Binding-site contacts:
Ligand atom O3A contacts residue ARG94 of chain 1.B at 3.6 Å (salt-bridge).
Ligand atom N2 contacts residue TYR262 of chain 1.B at 3.6 Å (h-bond).
Ligand atom O3G contacts residue LYS200 of chain 1.B at 2.9 Å (salt-bridge).
Ligand atom O1G contacts residue ARG254 of chain 1.B at 2.9 Å (salt-bridge).
Ligand atom C3' contacts residue TYR203 of chain 1.B at 3.6 Å (hydrophobic).
Ligand atom O3A contacts residue ASP199 of chain 1.B at 3.2 Å (salt-bridge).
Ligand atom O2A contacts residue HIS121 of chain 1.B at 3.5 Å (h-bond).
Ligand atom PB contacts residue MG1 of chain 1.L at 3.3 Å.
Ligand atom O6 contacts residue TYR262 of chain 1.B at 3.6 Å (h-bond).
Ligand atom O2A contacts residue HIS98 of chain 1.B at 3.5 Å (h-bond).
Ligand atom C6 contacts residue GLN263 of chain 1.B at 3.5 Å.
Ligand atom O2G contacts residue ARG254 of chain 1.B at 3.2 Å (salt-bridge).
Ligand atom O5' contacts residue HIS103 of chain 1.B at 3.1 Å.
Ligand atom PA contacts residue HIS103 of chain 1.B at 3.4 Å.
Ligand atom C8 contacts residue HIS103 of chain 1.B at 3.0 Å.
Ligand atom C3' contacts residue ASP207 of chain 1.B at 3.4 Å.
Ligand atom O4' contacts residue ARG52 of chain 1.B at 3.3 Å (salt-bridge).
Ligand atom O1G contacts residue TYR203 of chain 1.B at 2.5 Å (h-bond).
Ligand atom N1 contacts residue TYR262 of chain 1.B at 2.7 Å (h-bond).
Ligand atom C5' contacts residue TYR203 of chain 1.B at 3.2 Å (hydrophobic).
Ligand atom PG contacts residue MG1 of chain 1.L at 3.6 Å.
Ligand atom O1A contacts residue ASP199 of chain 1.B at 3.5 Å (salt-bridge).
Ligand atom C1' contacts residue HIS103 of chain 1.B at 3.6 Å.
Ligand atom O1B contacts residue ARG94 of chain 1.B at 3.3 Å (salt-bridge).
Ligand atom N2 contacts residue LEU38 of chain 1.B at 2.8 Å (h-bond).
Ligand atom O6 contacts residue GLN263 of chain 1.B at 2.9 Å (h-bond).
Ligand atom O2B contacts residue HIS103 of chain 1.B at 3.5 Å (h-bond).
Ligand atom C6 contacts residue TYR262 of chain 1.B at 3.3 Å (hydrophobic).
Ligand atom O3G contacts residue MG1 of chain 1.L at 2.5 Å.
Ligand atom O4' contacts residue HIS103 of chain 1.B at 2.9 Å.
Ligand atom C2 contacts residue TYR262 of chain 1.B at 3.3 Å (hydrophobic).
Ligand atom O1A contacts residue ARG52 of chain 1.B at 3.1 Å (salt-bridge).
Ligand atom O2A contacts residue HIS103 of chain 1.B at 2.7 Å.
Ligand atom N9 contacts residue HIS103 of chain 1.B at 3.2 Å (h-bond).
Ligand atom O3' contacts residue GLN37 of chain 1.B at 2.9 Å (h-bond).
Ligand atom C2' contacts residue TYR262 of chain 1.B at 3.5 Å (hydrophobic).
Ligand atom O3' contacts residue TYR203 of chain 1.B at 3.6 Å.
Ligand atom N7 contacts residue HIS103 of chain 1.B at 3.5 Å (h-bond).
Ligand atom O1B contacts residue MG1 of chain 1.L at 1.8 Å.
Ligand atom O3' contacts residue ASP207 of chain 1.B at 2.7 Å (salt-bridge).

The small molecule below binds the protein below.
Small molecule (SMILES): Nc1nc2c(ncn2[C@H]2C[C@H](O)[C@@H](CO[P](=O)(O)O[P](=O)(O)OP(=O)(O)O)O2)c(=O)[nH]1

Sequence of chain 1.B:
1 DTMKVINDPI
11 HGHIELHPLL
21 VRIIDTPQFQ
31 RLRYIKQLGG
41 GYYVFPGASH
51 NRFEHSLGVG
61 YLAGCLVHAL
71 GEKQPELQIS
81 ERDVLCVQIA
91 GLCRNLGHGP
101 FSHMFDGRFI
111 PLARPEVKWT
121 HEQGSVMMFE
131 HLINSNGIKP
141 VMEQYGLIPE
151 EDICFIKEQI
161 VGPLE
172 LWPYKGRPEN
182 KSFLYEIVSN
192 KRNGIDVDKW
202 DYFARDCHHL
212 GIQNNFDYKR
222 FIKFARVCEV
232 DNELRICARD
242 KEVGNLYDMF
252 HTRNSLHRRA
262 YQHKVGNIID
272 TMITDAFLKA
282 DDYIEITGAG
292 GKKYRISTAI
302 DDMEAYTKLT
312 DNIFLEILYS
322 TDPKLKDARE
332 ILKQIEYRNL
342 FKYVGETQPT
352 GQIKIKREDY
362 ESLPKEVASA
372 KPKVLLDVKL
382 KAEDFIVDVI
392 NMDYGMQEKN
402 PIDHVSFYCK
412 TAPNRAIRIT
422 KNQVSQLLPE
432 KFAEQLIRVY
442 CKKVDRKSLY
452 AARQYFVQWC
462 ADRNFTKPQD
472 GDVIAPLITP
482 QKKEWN